A small-molecule ligand and the protein it binds are described below.
Small molecule (SMILES): COc1cc(C=O)ccc1O

Sequence of chain 1.A:
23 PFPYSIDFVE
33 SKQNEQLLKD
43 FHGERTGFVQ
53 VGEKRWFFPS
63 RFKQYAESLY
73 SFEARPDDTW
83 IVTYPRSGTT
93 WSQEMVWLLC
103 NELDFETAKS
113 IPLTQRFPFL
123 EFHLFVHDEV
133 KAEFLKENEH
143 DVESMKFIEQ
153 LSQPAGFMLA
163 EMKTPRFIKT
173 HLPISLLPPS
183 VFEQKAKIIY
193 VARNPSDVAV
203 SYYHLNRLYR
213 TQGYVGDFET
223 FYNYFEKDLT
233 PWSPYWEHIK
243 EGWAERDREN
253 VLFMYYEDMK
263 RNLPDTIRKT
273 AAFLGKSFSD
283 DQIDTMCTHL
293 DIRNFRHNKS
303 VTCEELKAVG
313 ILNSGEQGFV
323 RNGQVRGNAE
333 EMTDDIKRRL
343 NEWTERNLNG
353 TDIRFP

Binding-site contacts:
Ligand atom CAE contacts residue LEU207 of chain 1.A at 3.9 Å (hydrophobic).
Ligand atom CAJ contacts residue PHE121 of chain 1.A at 3.6 Å (hydrophobic).
Ligand atom OAB contacts residue PHE127 of chain 1.A at 3.9 Å.
Ligand atom CAD contacts residue GLN214 of chain 1.A at 4.4 Å.
Ligand atom OAH contacts residue PHE321 of chain 1.A at 3.7 Å.
Ligand atom OAB contacts residue THR213 of chain 1.A at 3.0 Å (h-bond).
Ligand atom CAF contacts residue LEU207 of chain 1.A at 4.2 Å (hydrophobic).
Ligand atom CAD contacts residue PHE124 of chain 1.A at 3.6 Å (hydrophobic).
Ligand atom CAD contacts residue TYR211 of chain 1.A at 3.8 Å (hydrophobic).
Ligand atom CAJ contacts residue HIS173 of chain 1.A at 3.6 Å.
Ligand atom CAG contacts residue PHE121 of chain 1.A at 4.0 Å (hydrophobic).
Ligand atom CAE contacts residue PHE121 of chain 1.A at 4.4 Å (hydrophobic).
Ligand atom OAC contacts residue HIS173 of chain 1.A at 2.5 Å (h-bond).
Ligand atom OAB contacts residue PHE124 of chain 1.A at 4.3 Å.
Ligand atom OAH contacts residue PHE121 of chain 1.A at 4.0 Å.
Ligand atom CAK contacts residue LEU207 of chain 1.A at 4.4 Å (hydrophobic).
Ligand atom OAB contacts residue TYR211 of chain 1.A at 4.4 Å.
Ligand atom OAB contacts residue GLN214 of chain 1.A at 3.4 Å (h-bond).
Ligand atom CAF contacts residue TRP234 of chain 1.A at 3.7 Å (hydrophobic).
Ligand atom CAJ contacts residue LEU207 of chain 1.A at 4.3 Å (hydrophobic).
Ligand atom CAI contacts residue PHE121 of chain 1.A at 4.4 Å (hydrophobic).
Ligand atom CAI contacts residue PHE124 of chain 1.A at 4.1 Å (hydrophobic).
Ligand atom OAH contacts residue LYS171 of chain 1.A at 3.0 Å (salt-bridge).
Ligand atom OAC contacts residue LYS171 of chain 1.A at 3.2 Å (salt-bridge).
Ligand atom CAG contacts residue TYR211 of chain 1.A at 4.1 Å (hydrophobic).
Ligand atom CAJ contacts residue LYS171 of chain 1.A at 4.0 Å.
Ligand atom CAK contacts residue PHE121 of chain 1.A at 3.6 Å (hydrophobic).
Ligand atom CAE contacts residue TRP234 of chain 1.A at 4.0 Å (hydrophobic).
Ligand atom CAA contacts residue TYR211 of chain 1.A at 3.4 Å (hydrophobic).
Ligand atom CAF contacts residue HIS173 of chain 1.A at 4.0 Å.
Ligand atom CAF contacts residue PHE121 of chain 1.A at 4.0 Å (hydrophobic).
Ligand atom CAD contacts residue THR213 of chain 1.A at 3.3 Å.
Ligand atom CAK contacts residue LYS171 of chain 1.A at 3.9 Å.
Ligand atom CAI contacts residue TYR211 of chain 1.A at 4.5 Å (hydrophobic).
Ligand atom CAA contacts residue PHE321 of chain 1.A at 3.6 Å (hydrophobic).
Ligand atom CAI contacts residue LEU207 of chain 1.A at 4.2 Å (hydrophobic).
Ligand atom CAA contacts residue LYS171 of chain 1.A at 3.7 Å.
Ligand atom CAG contacts residue PHE124 of chain 1.A at 3.9 Å (hydrophobic).
Ligand atom OAC contacts residue PHE121 of chain 1.A at 3.9 Å.